A protein and the small-molecule ligand that binds it are described below.
Small molecule (SMILES): CN1[C@@H]2CC[C@H]1CC(OC(=O)[C@H](O)c1ccccc1)C2

Sequence of chain 1.A:
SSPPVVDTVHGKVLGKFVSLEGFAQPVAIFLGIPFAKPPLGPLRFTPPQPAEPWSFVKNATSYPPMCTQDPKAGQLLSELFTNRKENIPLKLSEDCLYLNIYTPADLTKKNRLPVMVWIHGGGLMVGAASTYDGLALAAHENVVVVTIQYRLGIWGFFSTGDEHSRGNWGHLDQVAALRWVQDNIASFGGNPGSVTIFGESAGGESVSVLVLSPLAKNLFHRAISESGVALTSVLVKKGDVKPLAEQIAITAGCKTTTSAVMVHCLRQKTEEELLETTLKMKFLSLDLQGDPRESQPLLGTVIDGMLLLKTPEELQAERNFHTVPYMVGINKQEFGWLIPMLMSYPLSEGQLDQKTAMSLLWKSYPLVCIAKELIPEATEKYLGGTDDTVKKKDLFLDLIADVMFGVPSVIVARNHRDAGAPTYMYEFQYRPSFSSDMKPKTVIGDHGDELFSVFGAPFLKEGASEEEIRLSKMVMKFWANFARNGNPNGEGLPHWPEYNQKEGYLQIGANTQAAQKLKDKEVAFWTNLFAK

Binding-site contacts:
Ligand atom C14 contacts residue LEU349 of chain 1.A at 4.0 Å (hydrophobic).
Ligand atom O20 contacts residue LYS395 of chain 1.A at 4.3 Å.
Ligand atom O12 contacts residue LYS395 of chain 1.A at 3.0 Å (salt-bridge).
Ligand atom C17 contacts residue PRO342 of chain 1.A at 4.5 Å (hydrophobic).
Ligand atom C13 contacts residue LEU349 of chain 1.A at 3.5 Å (hydrophobic).
Ligand atom O20 contacts residue LEU349 of chain 1.A at 4.0 Å.
Ligand atom C18 contacts residue PRO342 of chain 1.A at 4.4 Å (hydrophobic).
Ligand atom C11 contacts residue LYS395 of chain 1.A at 3.9 Å.
Ligand atom C17 contacts residue TYR347 of chain 1.A at 3.6 Å (hydrophobic).
Ligand atom C19 contacts residue MET343 of chain 1.A at 3.5 Å (hydrophobic).
Ligand atom C2 contacts residue LEU349 of chain 1.A at 4.0 Å (hydrophobic).
Ligand atom O20 contacts residue GLY338 of chain 1.A at 4.4 Å.
Ligand atom C18 contacts residue MET343 of chain 1.A at 3.9 Å (hydrophobic).
Ligand atom O10 contacts residue GLY352 of chain 1.A at 4.5 Å.
Ligand atom C19 contacts residue PRO342 of chain 1.A at 4.1 Å (hydrophobic).
Ligand atom C3 contacts residue GLY352 of chain 1.A at 4.4 Å.
Ligand atom C15 contacts residue TYR347 of chain 1.A at 4.0 Å (hydrophobic).
Ligand atom C13 contacts residue LYS395 of chain 1.A at 4.5 Å.
Ligand atom C2 contacts residue GLY352 of chain 1.A at 4.2 Å.
Ligand atom O20 contacts residue LEU399 of chain 1.A at 3.6 Å.
Ligand atom C3 contacts residue LEU349 of chain 1.A at 4.2 Å (hydrophobic).
Ligand atom C15 contacts residue LEU349 of chain 1.A at 3.5 Å (hydrophobic).
Ligand atom C18 contacts residue TRP339 of chain 1.A at 3.5 Å (hydrophobic).
Ligand atom C16 contacts residue TRP339 of chain 1.A at 3.8 Å (hydrophobic).
Ligand atom C11 contacts residue LEU349 of chain 1.A at 3.8 Å (hydrophobic).
Ligand atom C2 contacts residue SER350 of chain 1.A at 4.2 Å.
Ligand atom O10 contacts residue LEU349 of chain 1.A at 3.3 Å (h-bond).